The small molecule below binds the protein below.
Small molecule (SMILES): COc1ccc2c(c1)O[C@@H](O)C(=O)N2O

Sequence of chain 2.A:
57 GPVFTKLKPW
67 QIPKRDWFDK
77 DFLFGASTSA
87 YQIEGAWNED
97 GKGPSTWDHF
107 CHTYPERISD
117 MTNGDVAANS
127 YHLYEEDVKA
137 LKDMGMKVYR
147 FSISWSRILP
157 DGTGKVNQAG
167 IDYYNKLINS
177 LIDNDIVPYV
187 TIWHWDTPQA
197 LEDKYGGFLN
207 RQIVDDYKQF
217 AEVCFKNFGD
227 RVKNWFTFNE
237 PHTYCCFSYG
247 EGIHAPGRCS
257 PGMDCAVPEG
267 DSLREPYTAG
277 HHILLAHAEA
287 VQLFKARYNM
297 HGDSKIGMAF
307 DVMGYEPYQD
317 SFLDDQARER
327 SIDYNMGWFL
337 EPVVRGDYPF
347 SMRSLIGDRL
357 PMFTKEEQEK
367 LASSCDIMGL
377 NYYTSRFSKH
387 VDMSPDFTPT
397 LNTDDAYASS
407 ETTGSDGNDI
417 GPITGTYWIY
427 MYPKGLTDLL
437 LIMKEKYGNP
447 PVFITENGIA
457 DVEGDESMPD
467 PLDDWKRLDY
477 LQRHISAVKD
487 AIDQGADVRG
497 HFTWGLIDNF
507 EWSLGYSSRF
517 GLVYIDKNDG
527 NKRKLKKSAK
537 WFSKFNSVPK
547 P

Binding-site contacts:
Ligand atom O1B contacts residue GLU507 of chain 2.A at 3.3 Å (salt-bridge).
Ligand atom C4B contacts residue TRP424 of chain 2.A at 3.6 Å (hydrophobic).
Ligand atom C2B contacts residue GLU507 of chain 2.A at 3.1 Å.
Ligand atom O1A contacts residue TRP424 of chain 2.A at 3.5 Å.
Ligand atom OHB contacts residue THR239 of chain 2.A at 3.6 Å.
Ligand atom C3B contacts residue TRP191 of chain 2.A at 4.5 Å (hydrophobic).
Ligand atom C9B contacts residue TYR423 of chain 2.A at 4.2 Å (hydrophobic).
Ligand atom N3B contacts residue GLU236 of chain 2.A at 3.2 Å (salt-bridge).
Ligand atom O1B contacts residue TRP424 of chain 2.A at 4.4 Å.
Ligand atom C1B contacts residue TRP424 of chain 2.A at 3.8 Å (hydrophobic).
Ligand atom C3B contacts residue GLU236 of chain 2.A at 3.6 Å.
Ligand atom C2B contacts residue TRP508 of chain 2.A at 4.2 Å (hydrophobic).
Ligand atom O3B contacts residue GLU236 of chain 2.A at 3.1 Å (salt-bridge).
Ligand atom O3B contacts residue TYR379 of chain 2.A at 4.1 Å.
Ligand atom O7B contacts residue TYR423 of chain 2.A at 4.0 Å.
Ligand atom C3B contacts residue TYR379 of chain 2.A at 4.5 Å (hydrophobic).
Ligand atom C4B contacts residue THR239 of chain 2.A at 4.3 Å.
Ligand atom C6B contacts residue PHE243 of chain 2.A at 3.9 Å (hydrophobic).
Ligand atom C4B contacts residue GLU236 of chain 2.A at 4.3 Å.
Ligand atom N3B contacts residue THR239 of chain 2.A at 4.3 Å.
Ligand atom OHB contacts residue TYR379 of chain 2.A at 4.2 Å.
Ligand atom O7B contacts residue TRP424 of chain 2.A at 4.0 Å.
Ligand atom C6B contacts residue TRP424 of chain 2.A at 3.7 Å (hydrophobic).
Ligand atom OHB contacts residue GLU236 of chain 2.A at 2.4 Å (salt-bridge).
Ligand atom C1B contacts residue GLU507 of chain 2.A at 4.2 Å.
Ligand atom C7B contacts residue PHE243 of chain 2.A at 3.6 Å (hydrophobic).
Ligand atom C9B contacts residue PHE243 of chain 2.A at 3.7 Å (hydrophobic).
Ligand atom C9B contacts residue TRP424 of chain 2.A at 3.8 Å (hydrophobic).
Ligand atom O1A contacts residue PHE516 of chain 2.A at 4.2 Å.
Ligand atom O1A contacts residue GLU507 of chain 2.A at 2.5 Å (salt-bridge).
Ligand atom C5B contacts residue TRP424 of chain 2.A at 3.4 Å (hydrophobic).
Ligand atom O3B contacts residue GLU452 of chain 2.A at 3.5 Å (salt-bridge).
Ligand atom N3B contacts residue TRP424 of chain 2.A at 4.1 Å.
Ligand atom C8B contacts residue PHE243 of chain 2.A at 4.0 Å (hydrophobic).
Ligand atom O7B contacts residue PHE243 of chain 2.A at 3.7 Å.
Ligand atom C2B contacts residue TRP424 of chain 2.A at 4.4 Å (hydrophobic).
Ligand atom C7B contacts residue TRP424 of chain 2.A at 3.7 Å (hydrophobic).
Ligand atom O1B contacts residue TRP508 of chain 2.A at 4.2 Å.
Ligand atom C8B contacts residue TRP424 of chain 2.A at 3.8 Å (hydrophobic).
Ligand atom OHB contacts residue ASP307 of chain 2.A at 4.0 Å.